A protein and the small-molecule ligand that binds it are described below.
Small molecule (SMILES): CC(=O)N[C@@H]1[C@@H](O)[C@H](O)[C@@H](CO)O[C@H]1O

Binding-site contacts:
Ligand atom C4 contacts residue ASN279 of chain 1.G at 4.2 Å.
Ligand atom C7 contacts residue ASN279 of chain 1.G at 3.2 Å.
Ligand atom C1 contacts residue ASN279 of chain 1.G at 1.4 Å.
Ligand atom O5 contacts residue ASN279 of chain 1.G at 2.4 Å (h-bond).
Ligand atom C2 contacts residue GLU278 of chain 1.G at 4.2 Å.
Ligand atom O7 contacts residue ASN279 of chain 1.G at 3.0 Å (h-bond).
Ligand atom N2 contacts residue ASN277 of chain 1.G at 3.7 Å.
Ligand atom C5 contacts residue ASN279 of chain 1.G at 3.6 Å.
Ligand atom C7 contacts residue ASN277 of chain 1.G at 3.5 Å.
Ligand atom C3 contacts residue ASN279 of chain 1.G at 3.8 Å.
Ligand atom C2 contacts residue ASN279 of chain 1.G at 2.5 Å.
Ligand atom N2 contacts residue ASN279 of chain 1.G at 2.9 Å (h-bond).
Ligand atom O7 contacts residue THR281 of chain 1.G at 3.7 Å.
Ligand atom N2 contacts residue GLU278 of chain 1.G at 4.0 Å.
Ligand atom C3 contacts residue GLU278 of chain 1.G at 3.9 Å.
Ligand atom C1 contacts residue GLU278 of chain 1.G at 4.2 Å.
Ligand atom O7 contacts residue ASN277 of chain 1.G at 3.0 Å (h-bond).
Ligand atom C8 contacts residue ASN279 of chain 1.G at 4.4 Å.

Sequence of chain 1.G:
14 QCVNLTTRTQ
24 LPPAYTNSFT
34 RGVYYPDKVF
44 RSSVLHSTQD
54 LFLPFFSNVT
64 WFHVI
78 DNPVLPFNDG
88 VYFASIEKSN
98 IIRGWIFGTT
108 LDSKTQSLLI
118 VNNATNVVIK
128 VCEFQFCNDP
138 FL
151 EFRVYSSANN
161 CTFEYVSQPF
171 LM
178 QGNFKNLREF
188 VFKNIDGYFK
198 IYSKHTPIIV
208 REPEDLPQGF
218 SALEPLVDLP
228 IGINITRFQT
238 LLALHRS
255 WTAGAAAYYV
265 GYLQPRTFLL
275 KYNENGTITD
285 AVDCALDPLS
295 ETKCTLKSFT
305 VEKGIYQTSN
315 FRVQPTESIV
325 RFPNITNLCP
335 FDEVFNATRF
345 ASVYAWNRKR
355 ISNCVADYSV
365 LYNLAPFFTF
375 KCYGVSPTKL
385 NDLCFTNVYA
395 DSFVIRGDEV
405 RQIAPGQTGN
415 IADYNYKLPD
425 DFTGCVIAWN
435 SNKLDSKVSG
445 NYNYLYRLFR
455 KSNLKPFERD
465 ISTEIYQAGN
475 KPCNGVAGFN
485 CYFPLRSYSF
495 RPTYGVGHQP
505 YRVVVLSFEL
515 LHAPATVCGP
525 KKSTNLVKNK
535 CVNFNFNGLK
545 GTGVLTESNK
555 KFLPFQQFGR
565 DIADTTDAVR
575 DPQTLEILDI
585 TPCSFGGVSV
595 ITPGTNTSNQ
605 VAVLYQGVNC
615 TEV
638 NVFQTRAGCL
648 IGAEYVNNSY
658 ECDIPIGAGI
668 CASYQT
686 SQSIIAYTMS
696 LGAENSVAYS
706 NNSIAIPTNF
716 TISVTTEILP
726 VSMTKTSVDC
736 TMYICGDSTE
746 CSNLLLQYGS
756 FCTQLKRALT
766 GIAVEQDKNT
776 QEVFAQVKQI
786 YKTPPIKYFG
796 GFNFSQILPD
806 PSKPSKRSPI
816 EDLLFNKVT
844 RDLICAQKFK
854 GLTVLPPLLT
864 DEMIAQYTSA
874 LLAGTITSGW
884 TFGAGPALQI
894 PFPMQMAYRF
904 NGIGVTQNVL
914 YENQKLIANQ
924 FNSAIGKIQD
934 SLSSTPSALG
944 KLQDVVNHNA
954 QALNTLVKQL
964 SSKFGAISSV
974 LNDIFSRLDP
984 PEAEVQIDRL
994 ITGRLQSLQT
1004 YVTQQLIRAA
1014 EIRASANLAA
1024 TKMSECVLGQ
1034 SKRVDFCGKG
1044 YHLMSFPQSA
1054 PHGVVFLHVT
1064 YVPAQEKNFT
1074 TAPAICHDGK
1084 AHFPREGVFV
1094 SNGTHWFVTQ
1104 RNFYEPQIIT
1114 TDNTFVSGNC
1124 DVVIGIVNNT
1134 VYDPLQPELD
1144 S